Binding-site contacts:
Ligand atom O06 contacts residue THR274 of chain 6.B at 3.2 Å (h-bond).
Ligand atom O06 contacts residue PRO272 of chain 6.B at 3.8 Å.
Ligand atom O13 contacts residue PRO358 of chain 6.B at 3.5 Å.
Ligand atom O13 contacts residue ARG359 of chain 6.B at 3.4 Å (salt-bridge).
Ligand atom C04 contacts residue HIS227 of chain 6.B at 4.0 Å.
Ligand atom C27 contacts residue GLY360 of chain 6.B at 4.0 Å.
Ligand atom C39 contacts residue SER234 of chain 6.B at 3.9 Å.
Ligand atom O06 contacts residue LEU215 of chain 6.B at 3.6 Å.
Ligand atom C06 contacts residue HIS227 of chain 6.B at 2.8 Å.
Ligand atom C08 contacts residue HIS227 of chain 6.B at 3.3 Å.
Ligand atom C16 contacts residue PRO272 of chain 6.B at 4.0 Å (hydrophobic).
Ligand atom C41 contacts residue VAL23 of chain 6.B at 3.2 Å (hydrophobic).
Ligand atom O12 contacts residue GLY360 of chain 6.B at 3.4 Å (h-bond).
Ligand atom C36 contacts residue HIS227 of chain 6.B at 3.4 Å.
Ligand atom C42 contacts residue VAL23 of chain 6.B at 3.5 Å (hydrophobic).
Ligand atom C06 contacts residue ASP224 of chain 6.B at 3.6 Å.
Ligand atom C14 contacts residue LEU215 of chain 6.B at 3.9 Å (hydrophobic).
Ligand atom C31 contacts residue HIS227 of chain 6.B at 3.4 Å.
Ligand atom C33 contacts residue ASP26 of chain 6.B at 3.9 Å.
Ligand atom C14 contacts residue THR274 of chain 6.B at 4.0 Å.
Ligand atom C44 contacts residue LEU361 of chain 6.B at 4.0 Å (hydrophobic).
Ligand atom C09 contacts residue HIS227 of chain 6.B at 3.9 Å.
Ligand atom C09 contacts residue LEU228 of chain 6.B at 4.1 Å (hydrophobic).
Ligand atom C41 contacts residue SER234 of chain 6.B at 3.6 Å.
Ligand atom C07 contacts residue LEU228 of chain 6.B at 4.0 Å (hydrophobic).
Ligand atom C05 contacts residue HIS227 of chain 6.B at 3.5 Å.
Ligand atom C07 contacts residue ASP224 of chain 6.B at 3.5 Å.
Ligand atom O06 contacts residue LEU273 of chain 6.B at 3.4 Å.
Ligand atom O08 contacts residue ARG276 of chain 6.B at 3.6 Å.
Ligand atom C30 contacts residue HIS227 of chain 6.B at 3.1 Å.
Ligand atom C40 contacts residue SER234 of chain 6.B at 2.9 Å.
Ligand atom O07 contacts residue THR274 of chain 6.B at 3.7 Å.
Ligand atom C07 contacts residue HIS227 of chain 6.B at 2.7 Å.
Ligand atom C08 contacts residue LEU228 of chain 6.B at 3.3 Å (hydrophobic).
Ligand atom C19 contacts residue THR274 of chain 6.B at 3.3 Å.
Ligand atom C16 contacts residue THR274 of chain 6.B at 3.6 Å.
Ligand atom C44 contacts residue GLY360 of chain 6.B at 4.0 Å.
Ligand atom C15 contacts residue PRO272 of chain 6.B at 3.6 Å (hydrophobic).
Ligand atom O13 contacts residue GLY360 of chain 6.B at 3.6 Å (h-bond).
Ligand atom O14 contacts residue HIS227 of chain 6.B at 2.2 Å (h-bond).

Sequence of chain 6.B:
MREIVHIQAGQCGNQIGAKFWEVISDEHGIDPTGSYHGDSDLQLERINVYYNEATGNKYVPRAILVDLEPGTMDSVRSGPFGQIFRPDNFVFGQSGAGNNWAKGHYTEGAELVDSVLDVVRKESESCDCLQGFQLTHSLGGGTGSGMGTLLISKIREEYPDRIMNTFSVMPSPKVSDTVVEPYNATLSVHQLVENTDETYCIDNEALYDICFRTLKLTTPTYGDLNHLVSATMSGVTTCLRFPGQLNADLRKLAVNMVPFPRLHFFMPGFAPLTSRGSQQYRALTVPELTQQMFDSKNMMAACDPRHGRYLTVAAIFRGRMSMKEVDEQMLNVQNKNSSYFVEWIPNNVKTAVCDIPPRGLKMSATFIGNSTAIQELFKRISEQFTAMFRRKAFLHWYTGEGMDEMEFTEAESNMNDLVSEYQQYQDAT

A small-molecule ligand and the protein it binds are described below.
Small molecule (SMILES): CC(=O)O[C@H]1C(=O)[C@@]2(C)[C@H]([C@H](OC(=O)c3ccccc3)[C@]3(O)C[C@H](OC(=O)[C@H](O)[C@@H](NC(=O)c4ccccc4)c4ccccc4)C(C)=C1C3(C)C)[C@]1(OC(C)=O)CO[C@@H]1C[C@@H]2O